Sequence of chain 1.A:
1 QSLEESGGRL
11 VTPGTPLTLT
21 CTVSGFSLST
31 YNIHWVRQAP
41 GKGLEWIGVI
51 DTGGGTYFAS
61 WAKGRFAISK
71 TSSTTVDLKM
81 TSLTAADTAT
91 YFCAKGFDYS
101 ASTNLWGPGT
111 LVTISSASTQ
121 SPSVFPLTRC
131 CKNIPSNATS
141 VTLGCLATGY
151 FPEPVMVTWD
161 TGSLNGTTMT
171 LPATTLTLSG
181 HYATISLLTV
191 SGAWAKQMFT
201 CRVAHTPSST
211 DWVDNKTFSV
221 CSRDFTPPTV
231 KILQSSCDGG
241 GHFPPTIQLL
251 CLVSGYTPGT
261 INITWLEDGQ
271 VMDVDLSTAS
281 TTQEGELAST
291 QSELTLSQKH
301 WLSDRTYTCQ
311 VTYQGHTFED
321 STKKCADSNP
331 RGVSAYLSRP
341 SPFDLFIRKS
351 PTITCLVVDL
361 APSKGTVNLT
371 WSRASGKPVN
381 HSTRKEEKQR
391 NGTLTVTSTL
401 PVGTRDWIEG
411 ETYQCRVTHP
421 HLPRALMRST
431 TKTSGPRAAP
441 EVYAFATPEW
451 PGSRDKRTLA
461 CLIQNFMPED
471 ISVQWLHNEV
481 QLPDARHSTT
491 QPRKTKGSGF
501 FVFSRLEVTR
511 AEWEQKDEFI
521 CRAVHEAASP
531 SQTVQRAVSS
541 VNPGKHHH

Binding-site contacts:
Ligand atom C6 contacts residue ARG202 of chain 1.A at 4.2 Å.
Ligand atom C1 contacts residue ASN215 of chain 1.A at 1.4 Å.
Ligand atom N2 contacts residue VAL213 of chain 1.A at 3.8 Å.
Ligand atom C3 contacts residue ASN215 of chain 1.A at 3.8 Å.
Ligand atom C1 contacts residue ARG202 of chain 1.A at 3.9 Å.
Ligand atom C8 contacts residue VAL213 of chain 1.A at 3.5 Å (hydrophobic).
Ligand atom C4 contacts residue ASN215 of chain 1.A at 4.3 Å.
Ligand atom C5 contacts residue ARG202 of chain 1.A at 3.8 Å.
Ligand atom C8 contacts residue ASN215 of chain 1.A at 4.3 Å.
Ligand atom O5 contacts residue ARG202 of chain 1.A at 3.6 Å.
Ligand atom C7 contacts residue ASN215 of chain 1.A at 3.3 Å.
Ligand atom N2 contacts residue ASN215 of chain 1.A at 2.9 Å (h-bond).
Ligand atom O7 contacts residue ASN215 of chain 1.A at 3.3 Å (h-bond).
Ligand atom C5 contacts residue ASN215 of chain 1.A at 3.7 Å.
Ligand atom C2 contacts residue ASN215 of chain 1.A at 2.5 Å.
Ligand atom O5 contacts residue ASN215 of chain 1.A at 2.4 Å (h-bond).
Ligand atom C1 contacts residue VAL213 of chain 1.A at 4.5 Å (hydrophobic).

This protein binds this small molecule.
Small molecule (SMILES): CC(=O)N[C@@H]1[C@@H](O)[C@H](O)[C@@H](CO)O[C@H]1O